Sequence of chain 1.A:
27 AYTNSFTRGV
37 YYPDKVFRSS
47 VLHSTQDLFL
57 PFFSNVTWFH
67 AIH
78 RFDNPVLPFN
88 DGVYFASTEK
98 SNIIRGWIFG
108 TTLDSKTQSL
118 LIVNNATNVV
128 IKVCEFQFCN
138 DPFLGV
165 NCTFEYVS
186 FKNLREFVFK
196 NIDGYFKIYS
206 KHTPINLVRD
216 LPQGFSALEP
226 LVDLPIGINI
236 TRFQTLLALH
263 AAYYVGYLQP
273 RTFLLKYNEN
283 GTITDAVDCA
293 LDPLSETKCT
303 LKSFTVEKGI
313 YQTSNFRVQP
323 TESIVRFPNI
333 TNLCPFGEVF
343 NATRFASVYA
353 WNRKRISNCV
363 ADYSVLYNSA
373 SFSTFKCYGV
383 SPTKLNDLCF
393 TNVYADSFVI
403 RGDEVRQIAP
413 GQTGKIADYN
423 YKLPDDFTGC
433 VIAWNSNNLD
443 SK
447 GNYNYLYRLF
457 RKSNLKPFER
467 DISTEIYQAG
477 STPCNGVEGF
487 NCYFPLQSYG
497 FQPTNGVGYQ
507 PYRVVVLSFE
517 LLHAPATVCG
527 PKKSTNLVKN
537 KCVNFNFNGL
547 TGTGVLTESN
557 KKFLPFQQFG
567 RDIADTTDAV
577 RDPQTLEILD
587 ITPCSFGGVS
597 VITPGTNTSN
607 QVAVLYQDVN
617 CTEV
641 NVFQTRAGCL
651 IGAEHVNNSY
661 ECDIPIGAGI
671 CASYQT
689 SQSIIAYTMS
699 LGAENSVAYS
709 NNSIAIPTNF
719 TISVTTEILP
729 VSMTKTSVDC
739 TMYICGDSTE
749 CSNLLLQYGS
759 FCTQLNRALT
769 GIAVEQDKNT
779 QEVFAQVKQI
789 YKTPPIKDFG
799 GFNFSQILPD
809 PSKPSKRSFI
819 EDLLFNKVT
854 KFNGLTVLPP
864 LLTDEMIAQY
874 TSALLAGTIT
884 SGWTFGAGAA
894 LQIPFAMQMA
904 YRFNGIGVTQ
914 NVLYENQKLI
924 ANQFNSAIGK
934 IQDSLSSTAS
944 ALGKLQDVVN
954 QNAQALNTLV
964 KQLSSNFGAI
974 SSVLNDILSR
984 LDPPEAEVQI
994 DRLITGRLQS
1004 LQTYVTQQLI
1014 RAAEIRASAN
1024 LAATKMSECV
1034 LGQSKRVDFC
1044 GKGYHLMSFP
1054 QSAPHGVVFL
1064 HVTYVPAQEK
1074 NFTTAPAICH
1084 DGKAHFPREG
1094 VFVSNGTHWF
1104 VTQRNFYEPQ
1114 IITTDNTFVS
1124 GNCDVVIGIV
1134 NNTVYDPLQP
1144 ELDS

The protein below binds the small molecule below.
Small molecule (SMILES): CC(=O)N[C@@H]1[C@@H](O)[C@H](O)[C@@H](CO)O[C@H]1O

Binding-site contacts:
Ligand atom C4 contacts residue ASN61 of chain 1.A at 3.9 Å.
Ligand atom C1 contacts residue TYR28 of chain 1.A at 4.3 Å (hydrophobic).
Ligand atom C6 contacts residue TYR28 of chain 1.A at 4.0 Å (hydrophobic).
Ligand atom C2 contacts residue ASN61 of chain 1.A at 2.5 Å.
Ligand atom O5 contacts residue TYR28 of chain 1.A at 3.9 Å.
Ligand atom O4 contacts residue TYR28 of chain 1.A at 4.0 Å.
Ligand atom O6 contacts residue TYR28 of chain 1.A at 3.4 Å.
Ligand atom C7 contacts residue ASN61 of chain 1.A at 4.0 Å.
Ligand atom C1 contacts residue ASN61 of chain 1.A at 1.4 Å.
Ligand atom C6 contacts residue ASN61 of chain 1.A at 4.1 Å.
Ligand atom N2 contacts residue ASN61 of chain 1.A at 3.4 Å (h-bond).
Ligand atom O7 contacts residue ASN61 of chain 1.A at 4.1 Å.
Ligand atom C4 contacts residue TYR28 of chain 1.A at 4.4 Å (hydrophobic).
Ligand atom O5 contacts residue ASN61 of chain 1.A at 1.8 Å (h-bond).
Ligand atom O6 contacts residue ALA27 of chain 1.A at 3.4 Å (h-bond).
Ligand atom C5 contacts residue TYR28 of chain 1.A at 3.6 Å (hydrophobic).
Ligand atom C3 contacts residue ASN61 of chain 1.A at 3.8 Å.
Ligand atom O6 contacts residue ASN61 of chain 1.A at 4.2 Å.
Ligand atom C5 contacts residue ASN61 of chain 1.A at 3.2 Å.